Binding-site contacts:
Ligand atom O04 contacts residue SER300 of chain 1.B at 4.5 Å.
Ligand atom N09 contacts residue ALA301 of chain 1.B at 3.0 Å (h-bond).
Ligand atom C03 contacts residue ALA301 of chain 1.B at 4.2 Å (hydrophobic).
Ligand atom C02 contacts residue ALA301 of chain 1.B at 3.7 Å (hydrophobic).
Ligand atom C02 contacts residue GLU302 of chain 1.B at 4.2 Å.
Ligand atom C03 contacts residue SER300 of chain 1.B at 3.8 Å.
Ligand atom C01 contacts residue GLU302 of chain 1.B at 3.0 Å.
Ligand atom N09 contacts residue SER300 of chain 1.B at 4.0 Å.
Ligand atom C06 contacts residue GLU302 of chain 1.B at 4.2 Å.
Ligand atom C05 contacts residue SER300 of chain 1.B at 4.0 Å.
Ligand atom C01 contacts residue ALA301 of chain 1.B at 3.6 Å (hydrophobic).
Ligand atom N09 contacts residue GLU302 of chain 1.B at 4.2 Å.
Ligand atom C01 contacts residue SER300 of chain 1.B at 4.4 Å.

Sequence of chain 1.B:
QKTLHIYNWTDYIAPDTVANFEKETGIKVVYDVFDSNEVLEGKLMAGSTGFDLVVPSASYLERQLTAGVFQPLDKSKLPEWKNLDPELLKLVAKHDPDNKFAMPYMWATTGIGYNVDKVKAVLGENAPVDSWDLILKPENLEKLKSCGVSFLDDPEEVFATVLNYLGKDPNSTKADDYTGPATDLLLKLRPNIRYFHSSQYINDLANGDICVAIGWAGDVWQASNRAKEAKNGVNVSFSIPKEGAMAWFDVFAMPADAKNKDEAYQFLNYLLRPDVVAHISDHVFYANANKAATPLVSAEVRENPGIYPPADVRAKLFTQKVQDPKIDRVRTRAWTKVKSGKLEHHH

A small-molecule ligand and the protein it binds are described below.
Small molecule (SMILES): COCCOC[C@@H](C)N